Binding-site contacts:
Ligand atom O1A contacts residue ILE220 of chain 40.A at 3.6 Å.
Ligand atom C3B contacts residue ILE125 of chain 40.A at 3.5 Å (hydrophobic).
Ligand atom C4A contacts residue ILE220 of chain 40.A at 4.1 Å (hydrophobic).
Ligand atom C5A contacts residue TYR145 of chain 40.A at 3.8 Å (hydrophobic).
Ligand atom C2A contacts residue ILE220 of chain 40.A at 3.8 Å (hydrophobic).
Ligand atom O1B contacts residue ILE125 of chain 40.A at 3.5 Å.
Ligand atom CL1 contacts residue ILE125 of chain 40.A at 3.5 Å.
Ligand atom O1 contacts residue MET217 of chain 40.A at 4.2 Å.
Ligand atom C1C contacts residue LEU103 of chain 40.A at 4.1 Å (hydrophobic).
Ligand atom C5 contacts residue LEU103 of chain 40.A at 3.8 Å (hydrophobic).
Ligand atom C2A contacts residue PHE182 of chain 40.A at 4.2 Å (hydrophobic).
Ligand atom N3A contacts residue LEU127 of chain 40.A at 4.1 Å.
Ligand atom C2B contacts residue ILE125 of chain 40.A at 3.1 Å (hydrophobic).
Ligand atom CL2 contacts residue LEU187 of chain 40.A at 3.9 Å.
Ligand atom C5A contacts residue TYR147 of chain 40.A at 4.1 Å (hydrophobic).
Ligand atom C4A contacts residue LEU127 of chain 40.A at 4.0 Å (hydrophobic).
Ligand atom C3 contacts residue LEU103 of chain 40.A at 4.1 Å (hydrophobic).
Ligand atom CL1 contacts residue ILE239 of chain 40.A at 3.8 Å.
Ligand atom C5A contacts residue MET146 of chain 40.A at 3.7 Å (hydrophobic).
Ligand atom CL2 contacts residue ILE184 of chain 40.A at 3.9 Å.
Ligand atom C4B contacts residue ILE220 of chain 40.A at 4.0 Å (hydrophobic).
Ligand atom C4A contacts residue TYR145 of chain 40.A at 3.3 Å (hydrophobic).
Ligand atom N3A contacts residue PHE182 of chain 40.A at 4.0 Å.
Ligand atom C5A contacts residue ILE220 of chain 40.A at 3.9 Å (hydrophobic).
Ligand atom C5B contacts residue TYR147 of chain 40.A at 3.9 Å (hydrophobic).
Ligand atom C3B contacts residue ILE220 of chain 40.A at 4.2 Å (hydrophobic).
Ligand atom C1B contacts residue ILE125 of chain 40.A at 3.1 Å (hydrophobic).
Ligand atom CL2 contacts residue TYR147 of chain 40.A at 3.4 Å.
Ligand atom C4B contacts residue ILE125 of chain 40.A at 3.9 Å (hydrophobic).
Ligand atom C5B contacts residue ILE125 of chain 40.A at 3.9 Å (hydrophobic).
Ligand atom C2C contacts residue MET217 of chain 40.A at 3.7 Å (hydrophobic).
Ligand atom O1A contacts residue TYR147 of chain 40.A at 4.0 Å.
Ligand atom C6B contacts residue ILE184 of chain 40.A at 4.1 Å (hydrophobic).
Ligand atom C4C contacts residue MET217 of chain 40.A at 4.2 Å (hydrophobic).
Ligand atom C6B contacts residue ILE125 of chain 40.A at 3.6 Å (hydrophobic).
Ligand atom N2 contacts residue ASN215 of chain 40.A at 3.7 Å.
Ligand atom C31 contacts residue MET195 of chain 40.A at 3.5 Å (hydrophobic).
Ligand atom N2 contacts residue THR102 of chain 40.A at 4.2 Å.
Ligand atom C31 contacts residue GLN104 of chain 40.A at 3.6 Å.
Ligand atom C4 contacts residue LEU103 of chain 40.A at 3.4 Å (hydrophobic).

This protein binds this small molecule.
Small molecule (SMILES): Cc1cc(CCCCCOc2c(Cl)cc(C3=NCCO3)cc2Cl)on1

Sequence of chain 40.A:
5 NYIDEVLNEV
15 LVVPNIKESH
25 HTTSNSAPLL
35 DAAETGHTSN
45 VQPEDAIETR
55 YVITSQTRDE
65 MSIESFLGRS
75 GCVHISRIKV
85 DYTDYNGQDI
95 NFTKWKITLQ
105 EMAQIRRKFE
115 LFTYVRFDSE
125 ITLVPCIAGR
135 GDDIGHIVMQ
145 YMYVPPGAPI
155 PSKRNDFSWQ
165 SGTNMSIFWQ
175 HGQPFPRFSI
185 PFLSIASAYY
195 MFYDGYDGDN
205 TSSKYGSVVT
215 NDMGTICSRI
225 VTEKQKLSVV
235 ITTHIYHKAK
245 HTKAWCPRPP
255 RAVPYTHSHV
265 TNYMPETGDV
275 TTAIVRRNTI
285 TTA